Sequence of chain 1.D:
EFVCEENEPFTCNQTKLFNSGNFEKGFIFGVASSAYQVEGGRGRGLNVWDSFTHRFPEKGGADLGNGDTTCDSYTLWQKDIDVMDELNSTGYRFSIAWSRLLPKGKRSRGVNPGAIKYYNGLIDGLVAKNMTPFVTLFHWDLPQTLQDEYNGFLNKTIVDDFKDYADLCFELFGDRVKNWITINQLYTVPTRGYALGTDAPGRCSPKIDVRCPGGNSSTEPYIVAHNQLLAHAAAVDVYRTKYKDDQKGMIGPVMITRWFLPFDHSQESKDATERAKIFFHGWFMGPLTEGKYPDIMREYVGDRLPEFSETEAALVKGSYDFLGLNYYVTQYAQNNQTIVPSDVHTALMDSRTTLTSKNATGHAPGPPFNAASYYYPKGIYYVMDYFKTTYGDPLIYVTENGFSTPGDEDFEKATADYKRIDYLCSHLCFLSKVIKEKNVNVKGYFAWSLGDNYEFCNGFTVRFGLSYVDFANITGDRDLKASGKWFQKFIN

Binding-site contacts:
Ligand atom C3 contacts residue THR366 of chain 1.D at 3.9 Å.
Ligand atom C8 contacts residue ALA369 of chain 1.D at 3.5 Å (hydrophobic).
Ligand atom C3 contacts residue ASN364 of chain 1.D at 3.9 Å.
Ligand atom C7 contacts residue ASN364 of chain 1.D at 3.5 Å.
Ligand atom C2 contacts residue HIS368 of chain 1.D at 4.2 Å.
Ligand atom N2 contacts residue HIS368 of chain 1.D at 3.5 Å.
Ligand atom C1 contacts residue PHE268 of chain 1.D at 3.8 Å (hydrophobic).
Ligand atom C1 contacts residue THR366 of chain 1.D at 4.1 Å.
Ligand atom C5 contacts residue PHE268 of chain 1.D at 4.5 Å (hydrophobic).
Ligand atom N2 contacts residue THR366 of chain 1.D at 3.8 Å.
Ligand atom C5 contacts residue THR366 of chain 1.D at 4.0 Å.
Ligand atom O5 contacts residue ASN364 of chain 1.D at 2.4 Å (h-bond).
Ligand atom C1 contacts residue ASN364 of chain 1.D at 1.4 Å.
Ligand atom C4 contacts residue THR366 of chain 1.D at 3.6 Å.
Ligand atom O5 contacts residue THR366 of chain 1.D at 3.6 Å.
Ligand atom C4 contacts residue ASN364 of chain 1.D at 4.3 Å.
Ligand atom C8 contacts residue HIS368 of chain 1.D at 4.1 Å.
Ligand atom C2 contacts residue ASN364 of chain 1.D at 2.6 Å.
Ligand atom N2 contacts residue ASN364 of chain 1.D at 3.0 Å (h-bond).
Ligand atom C7 contacts residue HIS368 of chain 1.D at 4.3 Å.
Ligand atom C6 contacts residue THR366 of chain 1.D at 4.1 Å.
Ligand atom O7 contacts residue ASN364 of chain 1.D at 3.7 Å.
Ligand atom C5 contacts residue ASN364 of chain 1.D at 3.7 Å.
Ligand atom O3 contacts residue THR366 of chain 1.D at 3.8 Å.
Ligand atom C2 contacts residue THR366 of chain 1.D at 3.2 Å.
Ligand atom C8 contacts residue PRO370 of chain 1.D at 4.2 Å (hydrophobic).
Ligand atom O6 contacts residue HIS270 of chain 1.D at 4.0 Å.
Ligand atom O5 contacts residue PHE268 of chain 1.D at 3.3 Å (h-bond).

This protein binds this small molecule.
Small molecule (SMILES): CC(=O)N[C@@H]1[C@@H](O)[C@H](O)[C@@H](CO)O[C@H]1O